The small molecule below binds the protein below.
Small molecule (SMILES): CC(=O)N[C@@H]1[C@@H](O)[C@H](O)[C@@H](CO)O[C@@H]1O

Sequence of chain 1.A:
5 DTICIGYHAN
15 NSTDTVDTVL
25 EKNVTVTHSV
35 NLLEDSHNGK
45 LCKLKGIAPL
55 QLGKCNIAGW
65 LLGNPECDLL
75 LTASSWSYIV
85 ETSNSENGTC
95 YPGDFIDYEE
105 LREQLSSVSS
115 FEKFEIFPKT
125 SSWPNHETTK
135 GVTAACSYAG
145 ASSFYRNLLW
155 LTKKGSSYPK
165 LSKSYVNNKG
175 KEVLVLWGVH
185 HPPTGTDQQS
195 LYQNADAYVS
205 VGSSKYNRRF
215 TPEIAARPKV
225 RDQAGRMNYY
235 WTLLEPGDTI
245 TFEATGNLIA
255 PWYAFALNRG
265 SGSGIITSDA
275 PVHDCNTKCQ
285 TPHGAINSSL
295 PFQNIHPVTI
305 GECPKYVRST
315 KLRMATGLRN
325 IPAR

Binding-site contacts:
Ligand atom N2 contacts residue ASN15 of chain 1.A at 4.0 Å.
Ligand atom O1 contacts residue ASN15 of chain 1.A at 2.7 Å (h-bond).
Ligand atom C5 contacts residue ASN15 of chain 1.A at 4.4 Å.
Ligand atom O7 contacts residue ASN15 of chain 1.A at 3.2 Å (h-bond).
Ligand atom C8 contacts residue ASN15 of chain 1.A at 3.5 Å.
Ligand atom O5 contacts residue ASN15 of chain 1.A at 3.1 Å (h-bond).
Ligand atom C7 contacts residue ASN15 of chain 1.A at 3.3 Å.
Ligand atom C1 contacts residue ASN15 of chain 1.A at 2.7 Å.
Ligand atom C2 contacts residue ASN15 of chain 1.A at 3.9 Å.